Sequence of chain 1.I:
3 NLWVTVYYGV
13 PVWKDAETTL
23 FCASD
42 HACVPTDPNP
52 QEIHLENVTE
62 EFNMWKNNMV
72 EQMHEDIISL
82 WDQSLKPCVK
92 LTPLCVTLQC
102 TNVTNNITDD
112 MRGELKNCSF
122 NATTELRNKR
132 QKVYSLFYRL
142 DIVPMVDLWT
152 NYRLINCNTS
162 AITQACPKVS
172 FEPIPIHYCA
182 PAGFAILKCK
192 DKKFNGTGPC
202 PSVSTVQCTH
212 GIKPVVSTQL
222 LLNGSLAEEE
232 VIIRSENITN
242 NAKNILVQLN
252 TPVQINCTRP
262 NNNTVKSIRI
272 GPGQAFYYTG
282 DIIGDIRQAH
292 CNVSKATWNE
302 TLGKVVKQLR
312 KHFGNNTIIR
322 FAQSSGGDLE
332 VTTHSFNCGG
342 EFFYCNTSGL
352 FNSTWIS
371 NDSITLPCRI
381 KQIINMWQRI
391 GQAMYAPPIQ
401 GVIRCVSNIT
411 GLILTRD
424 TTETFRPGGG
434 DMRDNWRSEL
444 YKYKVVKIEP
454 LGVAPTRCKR

Binding-site contacts:
Ligand atom O3 contacts residue THR105 of chain 1.I at 4.4 Å.
Ligand atom C7 contacts residue THR105 of chain 1.I at 3.3 Å.
Ligand atom C8 contacts residue ASP282 of chain 1.I at 3.5 Å.
Ligand atom C4 contacts residue ASN118 of chain 1.I at 4.4 Å.
Ligand atom O3 contacts residue ASP282 of chain 1.I at 4.5 Å.
Ligand atom O7 contacts residue VAL104 of chain 1.I at 3.7 Å.
Ligand atom C8 contacts residue VAL104 of chain 1.I at 3.7 Å (hydrophobic).
Ligand atom C7 contacts residue ASN118 of chain 1.I at 3.2 Å.
Ligand atom O7 contacts residue TYR135 of chain 1.I at 3.0 Å (h-bond).
Ligand atom C1 contacts residue TYR135 of chain 1.I at 3.9 Å (hydrophobic).
Ligand atom N2 contacts residue ASN118 of chain 1.I at 3.0 Å (h-bond).
Ligand atom O7 contacts residue THR105 of chain 1.I at 3.0 Å (h-bond).
Ligand atom C8 contacts residue LEU137 of chain 1.I at 3.9 Å (hydrophobic).
Ligand atom O5 contacts residue ASN118 of chain 1.I at 2.5 Å (h-bond).
Ligand atom O7 contacts residue ASN103 of chain 1.I at 4.0 Å.
Ligand atom O7 contacts residue ASN118 of chain 1.I at 3.1 Å (h-bond).
Ligand atom C7 contacts residue ASP282 of chain 1.I at 4.4 Å.
Ligand atom C3 contacts residue TYR135 of chain 1.I at 3.9 Å (hydrophobic).
Ligand atom O6 contacts residue TYR135 of chain 1.I at 4.2 Å.
Ligand atom N2 contacts residue TYR135 of chain 1.I at 4.4 Å.
Ligand atom C2 contacts residue THR105 of chain 1.I at 4.4 Å.
Ligand atom C7 contacts residue VAL104 of chain 1.I at 4.5 Å (hydrophobic).
Ligand atom C7 contacts residue TYR135 of chain 1.I at 3.8 Å (hydrophobic).
Ligand atom C2 contacts residue TYR135 of chain 1.I at 4.4 Å (hydrophobic).
Ligand atom O4 contacts residue TYR135 of chain 1.I at 3.7 Å.
Ligand atom N2 contacts residue THR105 of chain 1.I at 4.0 Å.
Ligand atom O6 contacts residue LYS133 of chain 1.I at 4.1 Å.
Ligand atom C1 contacts residue ASN118 of chain 1.I at 1.5 Å.
Ligand atom O5 contacts residue TYR135 of chain 1.I at 4.4 Å.
Ligand atom C3 contacts residue ASN118 of chain 1.I at 3.9 Å.
Ligand atom C5 contacts residue TYR135 of chain 1.I at 4.0 Å (hydrophobic).
Ligand atom C4 contacts residue TYR135 of chain 1.I at 4.3 Å (hydrophobic).
Ligand atom C5 contacts residue ASN118 of chain 1.I at 3.8 Å.
Ligand atom C8 contacts residue THR105 of chain 1.I at 3.8 Å.
Ligand atom C8 contacts residue TYR135 of chain 1.I at 3.8 Å (hydrophobic).
Ligand atom C2 contacts residue ASN118 of chain 1.I at 2.5 Å.
Ligand atom N2 contacts residue ASP282 of chain 1.I at 4.1 Å.
Ligand atom C8 contacts residue ASN118 of chain 1.I at 4.2 Å.

The protein below binds the small molecule below.
Small molecule (SMILES): CC(=O)N[C@H]1[C@H](O[C@H]2[C@H](O)[C@@H](NC(C)=O)CO[C@@H]2CO)O[C@H](CO)[C@@H](O)[C@@H]1O